Binding-site contacts:
Ligand atom C1 contacts residue SER323 of chain 1.A at 4.1 Å.
Ligand atom C7 contacts residue ASN327 of chain 1.A at 3.4 Å.
Ligand atom C8 contacts residue ARG324 of chain 1.A at 3.4 Å.
Ligand atom O7 contacts residue ASN327 of chain 1.A at 3.5 Å (h-bond).
Ligand atom C3 contacts residue SER323 of chain 1.A at 4.1 Å.
Ligand atom C2 contacts residue SER323 of chain 1.A at 3.9 Å.
Ligand atom O5 contacts residue ASN327 of chain 1.A at 2.4 Å (h-bond).
Ligand atom C3 contacts residue ASN327 of chain 1.A at 3.8 Å.
Ligand atom C7 contacts residue ARG324 of chain 1.A at 3.9 Å.
Ligand atom C7 contacts residue SER323 of chain 1.A at 3.9 Å.
Ligand atom N2 contacts residue ARG324 of chain 1.A at 4.1 Å.
Ligand atom C4 contacts residue ASN327 of chain 1.A at 4.2 Å.
Ligand atom O6 contacts residue ASN327 of chain 1.A at 4.2 Å.
Ligand atom C8 contacts residue SER323 of chain 1.A at 3.8 Å.
Ligand atom C1 contacts residue ASN327 of chain 1.A at 1.4 Å.
Ligand atom N2 contacts residue ASN327 of chain 1.A at 2.9 Å (h-bond).
Ligand atom C5 contacts residue ASN327 of chain 1.A at 3.7 Å.
Ligand atom N2 contacts residue SER323 of chain 1.A at 3.0 Å (h-bond).
Ligand atom C8 contacts residue ASN320 of chain 1.A at 3.4 Å.
Ligand atom O3 contacts residue PHE197 of chain 1.A at 4.1 Å.
Ligand atom O7 contacts residue ARG324 of chain 1.A at 4.3 Å.
Ligand atom C2 contacts residue ASN327 of chain 1.A at 2.5 Å.

Sequence of chain 1.A:
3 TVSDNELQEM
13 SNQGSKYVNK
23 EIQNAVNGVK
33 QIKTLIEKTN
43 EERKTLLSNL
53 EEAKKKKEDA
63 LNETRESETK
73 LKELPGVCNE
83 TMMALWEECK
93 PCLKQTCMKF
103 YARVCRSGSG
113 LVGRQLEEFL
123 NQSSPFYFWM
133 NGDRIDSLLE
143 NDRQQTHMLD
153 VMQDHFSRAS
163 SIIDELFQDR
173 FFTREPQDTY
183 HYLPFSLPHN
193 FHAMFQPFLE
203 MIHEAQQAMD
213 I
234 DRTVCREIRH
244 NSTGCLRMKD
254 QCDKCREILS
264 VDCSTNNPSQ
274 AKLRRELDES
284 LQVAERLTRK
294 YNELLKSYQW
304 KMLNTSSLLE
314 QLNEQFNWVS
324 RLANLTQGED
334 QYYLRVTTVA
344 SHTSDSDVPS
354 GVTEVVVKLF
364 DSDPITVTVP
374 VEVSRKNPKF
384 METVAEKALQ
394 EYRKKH

The protein below binds the small molecule below.
Small molecule (SMILES): CC(=O)N[C@@H]1[C@@H](O)[C@H](O)[C@@H](CO)O[C@H]1O